A small-molecule ligand and the protein it binds are described below.
Small molecule (SMILES): CCOC(=O)CC[C@H](C[C@@H]1CCNC1=O)NC(=O)[C@H](Cc1ccccc1)NC(=O)[C@H](CC(=O)OC(C)(C)C)NC(=O)OCc1ccccc1

Binding-site contacts:
Ligand atom N49 contacts residue CYS147 of chain 1.A at 3.0 Å (h-bond).
Ligand atom C7 contacts residue GLU71 of chain 1.A at 3.5 Å.
Ligand atom C17 contacts residue LEU127 of chain 1.A at 3.7 Å (hydrophobic).
Ligand atom C71 contacts residue GLY164 of chain 1.A at 3.6 Å.
Ligand atom C65 contacts residue THR142 of chain 1.A at 3.6 Å.
Ligand atom O88 contacts residue ALA144 of chain 1.A at 3.4 Å.
Ligand atom C65 contacts residue GLY164 of chain 1.A at 3.5 Å.
Ligand atom C51 contacts residue HIS40 of chain 1.A at 3.8 Å.
Ligand atom C37 contacts residue VAL162 of chain 1.A at 3.5 Å (hydrophobic).
Ligand atom C61 contacts residue GLY164 of chain 1.A at 3.7 Å.
Ligand atom C57 contacts residue CYS147 of chain 1.A at 2.8 Å (hydrophobic).
Ligand atom O66 contacts residue GLY164 of chain 1.A at 3.5 Å (h-bond).
Ligand atom O35 contacts residue GLY164 of chain 1.A at 2.9 Å (h-bond).
Ligand atom O88 contacts residue GLY145 of chain 1.A at 3.1 Å (h-bond).
Ligand atom C8 contacts residue PHE170 of chain 1.A at 3.7 Å (hydrophobic).
Ligand atom N69 contacts residue THR142 of chain 1.A at 2.9 Å (h-bond).
Ligand atom C13 contacts residue TYR126 of chain 1.A at 3.8 Å (hydrophobic).
Ligand atom C17 contacts residue GLY128 of chain 1.A at 3.7 Å.
Ligand atom C9 contacts residue LEU127 of chain 1.A at 3.3 Å (hydrophobic).
Ligand atom C82 contacts residue CYS147 of chain 1.A at 2.7 Å (hydrophobic).
Ligand atom O35 contacts residue GLY163 of chain 1.A at 3.0 Å.
Ligand atom C9 contacts residue ARG39 of chain 1.A at 3.5 Å.
Ligand atom C7 contacts residue LEU127 of chain 1.A at 3.7 Å (hydrophobic).
Ligand atom N49 contacts residue VAL162 of chain 1.A at 3.2 Å (h-bond).
Ligand atom O19 contacts residue LEU127 of chain 1.A at 3.7 Å.
Ligand atom C2 contacts residue ASN165 of chain 1.A at 3.6 Å.
Ligand atom O66 contacts residue GLY163 of chain 1.A at 3.4 Å.
Ligand atom C53 contacts residue HIS40 of chain 1.A at 3.4 Å.
Ligand atom C6 contacts residue LEU125 of chain 1.A at 3.6 Å (hydrophobic).
Ligand atom C63 contacts residue CYS147 of chain 1.A at 1.8 Å (hydrophobic).
Ligand atom O66 contacts residue HIS161 of chain 1.A at 2.9 Å (h-bond).
Ligand atom C82 contacts residue HIS40 of chain 1.A at 3.1 Å.
Ligand atom C59 contacts residue CYS147 of chain 1.A at 3.2 Å (hydrophobic).
Ligand atom O19 contacts residue GLY128 of chain 1.A at 2.6 Å (h-bond).
Ligand atom C25 contacts residue GLY164 of chain 1.A at 3.6 Å.
Ligand atom N69 contacts residue GLY164 of chain 1.A at 3.5 Å.
Ligand atom C11 contacts residue GLY128 of chain 1.A at 3.8 Å.
Ligand atom N21 contacts residue GLY164 of chain 1.A at 3.0 Å (h-bond).
Ligand atom O66 contacts residue THR142 of chain 1.A at 3.5 Å.
Ligand atom C65 contacts residue GLY163 of chain 1.A at 3.6 Å.

Sequence of chain 1.A:
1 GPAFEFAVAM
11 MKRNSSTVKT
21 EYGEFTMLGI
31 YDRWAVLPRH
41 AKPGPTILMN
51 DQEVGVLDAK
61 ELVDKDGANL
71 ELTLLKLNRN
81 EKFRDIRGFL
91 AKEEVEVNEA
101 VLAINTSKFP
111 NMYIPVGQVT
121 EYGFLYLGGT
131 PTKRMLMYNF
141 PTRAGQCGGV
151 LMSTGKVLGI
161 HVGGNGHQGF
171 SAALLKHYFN